Binding-site contacts:
Ligand atom O7 contacts residue ASN175 of chain 1.A at 3.8 Å.
Ligand atom O5 contacts residue ASN175 of chain 1.A at 2.3 Å (h-bond).
Ligand atom C7 contacts residue ASN175 of chain 1.A at 3.6 Å.
Ligand atom C1 contacts residue ASN175 of chain 1.A at 1.4 Å.
Ligand atom C8 contacts residue GLU173 of chain 1.A at 4.0 Å.
Ligand atom C5 contacts residue ASN175 of chain 1.A at 3.6 Å.
Ligand atom C2 contacts residue ASN175 of chain 1.A at 2.5 Å.
Ligand atom C3 contacts residue ASN175 of chain 1.A at 3.8 Å.
Ligand atom C4 contacts residue ASN175 of chain 1.A at 4.3 Å.
Ligand atom N2 contacts residue ASN175 of chain 1.A at 3.0 Å (h-bond).

A protein and the small-molecule ligand that binds it are described below.
Small molecule (SMILES): CC(=O)N[C@H]1[C@H](O[C@H]2[C@H](O)[C@@H](NC(C)=O)CO[C@@H]2CO)O[C@H](CO)[C@@H](O)[C@@H]1O

Sequence of chain 1.A:
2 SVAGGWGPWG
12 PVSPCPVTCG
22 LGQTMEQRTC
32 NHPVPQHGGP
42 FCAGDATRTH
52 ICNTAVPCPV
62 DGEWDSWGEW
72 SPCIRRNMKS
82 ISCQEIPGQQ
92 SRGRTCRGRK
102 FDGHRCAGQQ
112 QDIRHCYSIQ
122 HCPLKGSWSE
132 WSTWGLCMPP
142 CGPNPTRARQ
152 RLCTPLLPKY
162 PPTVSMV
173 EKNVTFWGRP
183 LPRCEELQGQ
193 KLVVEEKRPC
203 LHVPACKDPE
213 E